Sequence of chain 1.F:
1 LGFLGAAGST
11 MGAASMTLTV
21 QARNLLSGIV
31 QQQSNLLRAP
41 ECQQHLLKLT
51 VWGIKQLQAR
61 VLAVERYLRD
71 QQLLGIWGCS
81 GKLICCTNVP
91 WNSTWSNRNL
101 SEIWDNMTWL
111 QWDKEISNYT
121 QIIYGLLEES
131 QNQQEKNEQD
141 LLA

Binding-site contacts:
Ligand atom C4 contacts residue ASN92 of chain 1.F at 4.2 Å.
Ligand atom C1 contacts residue ASN92 of chain 1.F at 1.4 Å.
Ligand atom C1 contacts residue THR94 of chain 1.F at 3.2 Å.
Ligand atom C3 contacts residue ASN92 of chain 1.F at 3.8 Å.
Ligand atom C2 contacts residue ASN92 of chain 1.F at 2.5 Å.
Ligand atom O5 contacts residue TRP95 of chain 1.F at 4.3 Å.
Ligand atom C5 contacts residue THR94 of chain 1.F at 3.6 Å.
Ligand atom C5 contacts residue ASN92 of chain 1.F at 3.7 Å.
Ligand atom C6 contacts residue THR94 of chain 1.F at 3.8 Å.
Ligand atom C7 contacts residue ASN92 of chain 1.F at 3.7 Å.
Ligand atom O5 contacts residue ASN92 of chain 1.F at 2.4 Å (h-bond).
Ligand atom C2 contacts residue THR94 of chain 1.F at 4.5 Å.
Ligand atom O5 contacts residue THR94 of chain 1.F at 3.4 Å.
Ligand atom C8 contacts residue ASN92 of chain 1.F at 3.6 Å.
Ligand atom N2 contacts residue ASN92 of chain 1.F at 2.9 Å (h-bond).

The small molecule below binds the protein below.
Small molecule (SMILES): CC(=O)N[C@@H]1[C@@H](O)[C@H](O)[C@@H](CO)O[C@H]1O